Sequence of chain 1.A:
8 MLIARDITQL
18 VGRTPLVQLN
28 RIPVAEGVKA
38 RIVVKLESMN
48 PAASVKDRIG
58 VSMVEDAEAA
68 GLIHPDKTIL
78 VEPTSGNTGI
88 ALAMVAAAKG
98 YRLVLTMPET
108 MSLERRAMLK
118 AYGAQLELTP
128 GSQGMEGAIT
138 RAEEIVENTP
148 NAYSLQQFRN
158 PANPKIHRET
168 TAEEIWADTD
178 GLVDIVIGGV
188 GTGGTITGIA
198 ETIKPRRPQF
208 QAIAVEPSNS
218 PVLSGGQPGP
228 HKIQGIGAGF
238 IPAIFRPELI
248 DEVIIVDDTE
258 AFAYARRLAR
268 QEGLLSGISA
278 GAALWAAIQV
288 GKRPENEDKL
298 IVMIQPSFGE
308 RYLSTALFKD

Binding-site contacts:
Ligand atom N contacts residue GLY232 of chain 1.A at 3.0 Å (h-bond).
Ligand atom CB contacts residue THR189 of chain 1.A at 4.1 Å.
Ligand atom OXT contacts residue PLP1 of chain 1.D at 3.7 Å.
Ligand atom SG contacts residue PHE155 of chain 1.A at 3.7 Å.
Ligand atom OXT contacts residue THR85 of chain 1.A at 2.7 Å (h-bond).
Ligand atom OXT contacts residue THR81 of chain 1.A at 3.5 Å (h-bond).
Ligand atom O contacts residue SER82 of chain 1.A at 3.0 Å (h-bond).
Ligand atom OXT contacts residue SER82 of chain 1.A at 3.4 Å (h-bond).
Ligand atom SG contacts residue GLN154 of chain 1.A at 4.2 Å.
Ligand atom SG contacts residue MET132 of chain 1.A at 3.7 Å.
Ligand atom C contacts residue THR85 of chain 1.A at 3.3 Å.
Ligand atom CA contacts residue SER82 of chain 1.A at 3.4 Å.
Ligand atom O contacts residue THR81 of chain 1.A at 2.6 Å (h-bond).
Ligand atom CA contacts residue GLN154 of chain 1.A at 3.8 Å.
Ligand atom O contacts residue THR85 of chain 1.A at 3.4 Å (h-bond).
Ligand atom CB contacts residue GLN154 of chain 1.A at 3.5 Å.
Ligand atom C contacts residue LYS53 of chain 1.A at 3.7 Å.
Ligand atom C contacts residue GLY83 of chain 1.A at 4.3 Å.
Ligand atom SG contacts residue SER82 of chain 1.A at 3.6 Å (h-bond).
Ligand atom C contacts residue ASN84 of chain 1.A at 4.3 Å.
Ligand atom CA contacts residue CYS1 of chain 1.C at 4.1 Å (hydrophobic).
Ligand atom CB contacts residue CYS1 of chain 1.C at 3.1 Å (hydrophobic).
Ligand atom CB contacts residue SER82 of chain 1.A at 4.0 Å.
Ligand atom N contacts residue SER82 of chain 1.A at 2.7 Å (h-bond).
Ligand atom N contacts residue LYS53 of chain 1.A at 3.4 Å (salt-bridge).
Ligand atom N contacts residue CYS1 of chain 1.C at 3.5 Å (h-bond).
Ligand atom C contacts residue SER82 of chain 1.A at 3.2 Å.
Ligand atom CB contacts residue PHE155 of chain 1.A at 4.0 Å (hydrophobic).
Ligand atom C contacts residue GLN154 of chain 1.A at 3.8 Å.
Ligand atom O contacts residue GLN154 of chain 1.A at 2.9 Å (h-bond).
Ligand atom SG contacts residue CYS1 of chain 1.C at 2.0 Å (h-bond).
Ligand atom CA contacts residue LYS53 of chain 1.A at 3.3 Å.
Ligand atom CA contacts residue THR85 of chain 1.A at 4.0 Å.
Ligand atom O contacts residue GLY83 of chain 1.A at 4.1 Å.
Ligand atom N contacts residue PLP1 of chain 1.D at 3.6 Å.
Ligand atom CA contacts residue PLP1 of chain 1.D at 3.8 Å.
Ligand atom OXT contacts residue LYS53 of chain 1.A at 3.3 Å (salt-bridge).
Ligand atom C contacts residue THR81 of chain 1.A at 3.5 Å.
Ligand atom OXT contacts residue GLY83 of chain 1.A at 4.0 Å.
Ligand atom OXT contacts residue ASN84 of chain 1.A at 3.2 Å (h-bond).

A small-molecule ligand and the protein it binds are described below.
Small molecule (SMILES): N[C@@H](CS)C(=O)O